Sequence of chain 1.A:
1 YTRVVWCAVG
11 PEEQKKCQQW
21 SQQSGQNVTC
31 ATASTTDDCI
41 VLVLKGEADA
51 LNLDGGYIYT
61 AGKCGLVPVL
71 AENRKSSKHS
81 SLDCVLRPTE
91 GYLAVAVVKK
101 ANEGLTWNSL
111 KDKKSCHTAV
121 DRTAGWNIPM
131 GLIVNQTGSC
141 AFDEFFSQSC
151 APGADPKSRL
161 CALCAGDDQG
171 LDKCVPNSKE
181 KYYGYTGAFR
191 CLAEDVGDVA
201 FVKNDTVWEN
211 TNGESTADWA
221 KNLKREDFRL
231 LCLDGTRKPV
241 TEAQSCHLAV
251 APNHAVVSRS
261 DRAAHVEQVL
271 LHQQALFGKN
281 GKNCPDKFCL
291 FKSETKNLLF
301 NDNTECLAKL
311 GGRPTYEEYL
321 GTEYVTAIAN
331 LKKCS

Binding-site contacts:
Ligand atom O5 contacts residue THR326 of chain 1.A at 3.7 Å.
Ligand atom C1 contacts residue ASN135 of chain 1.A at 1.4 Å.
Ligand atom C2 contacts residue ASN330 of chain 1.A at 4.4 Å.
Ligand atom C7 contacts residue ALA327 of chain 1.A at 4.0 Å (hydrophobic).
Ligand atom C3 contacts residue ASN135 of chain 1.A at 3.9 Å.
Ligand atom C3 contacts residue ALA327 of chain 1.A at 4.3 Å (hydrophobic).
Ligand atom N2 contacts residue ASN330 of chain 1.A at 4.3 Å.
Ligand atom C2 contacts residue ASN135 of chain 1.A at 2.5 Å.
Ligand atom O5 contacts residue ASN135 of chain 1.A at 2.4 Å (h-bond).
Ligand atom C5 contacts residue ASN330 of chain 1.A at 3.3 Å.
Ligand atom O3 contacts residue THR326 of chain 1.A at 4.5 Å.
Ligand atom C3 contacts residue ASN330 of chain 1.A at 3.9 Å.
Ligand atom O7 contacts residue ASN330 of chain 1.A at 3.2 Å (h-bond).
Ligand atom C1 contacts residue THR326 of chain 1.A at 4.2 Å.
Ligand atom C5 contacts residue ASN135 of chain 1.A at 3.6 Å.
Ligand atom C8 contacts residue ALA327 of chain 1.A at 3.2 Å (hydrophobic).
Ligand atom N2 contacts residue ASN135 of chain 1.A at 3.0 Å (h-bond).
Ligand atom N2 contacts residue ALA327 of chain 1.A at 4.2 Å.
Ligand atom C1 contacts residue ASN330 of chain 1.A at 4.1 Å.
Ligand atom O4 contacts residue ASN330 of chain 1.A at 2.9 Å (h-bond).
Ligand atom C4 contacts residue ASN330 of chain 1.A at 3.5 Å.
Ligand atom C7 contacts residue ASN135 of chain 1.A at 3.8 Å.
Ligand atom C6 contacts residue ASN330 of chain 1.A at 3.8 Å.
Ligand atom O6 contacts residue THR326 of chain 1.A at 4.1 Å.
Ligand atom C8 contacts residue GLY131 of chain 1.A at 4.5 Å.
Ligand atom C4 contacts residue ASN135 of chain 1.A at 4.3 Å.
Ligand atom O7 contacts residue ASN135 of chain 1.A at 3.9 Å.
Ligand atom O6 contacts residue GLU323 of chain 1.A at 3.5 Å.
Ligand atom O4 contacts residue THR326 of chain 1.A at 4.0 Å.
Ligand atom C7 contacts residue ASN330 of chain 1.A at 3.6 Å.
Ligand atom C2 contacts residue THR326 of chain 1.A at 4.3 Å.
Ligand atom O7 contacts residue LEU132 of chain 1.A at 4.1 Å.
Ligand atom C8 contacts residue ASN330 of chain 1.A at 3.9 Å.

This small molecule binds to this protein.
Small molecule (SMILES): CC(=O)N[C@H]1[C@H](O[C@H]2[C@H](O)[C@@H](NC(C)=O)CO[C@@H]2CO)O[C@H](CO)[C@@H](O)[C@@H]1O